The small molecule below binds the protein below.
Small molecule (SMILES): COc1cc2c(cc1-c1c(C)noc1C)ncc1[nH]c(=O)n([C@H](C)c3ccccn3)c12

Sequence of chain 2.A:
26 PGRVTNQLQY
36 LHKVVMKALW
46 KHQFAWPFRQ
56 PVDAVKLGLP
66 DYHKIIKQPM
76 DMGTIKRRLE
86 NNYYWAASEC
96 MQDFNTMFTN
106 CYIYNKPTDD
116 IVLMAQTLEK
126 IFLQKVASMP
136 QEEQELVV

Binding-site contacts:
Ligand atom N5 contacts residue VAL57 of chain 2.A at 3.9 Å.
Ligand atom C10 contacts residue PRO52 of chain 2.A at 3.8 Å (hydrophobic).
Ligand atom O3 contacts residue VAL57 of chain 2.A at 4.0 Å.
Ligand atom C4 contacts residue LEU62 of chain 2.A at 3.8 Å (hydrophobic).
Ligand atom C10 contacts residue MET119 of chain 2.A at 4.0 Å (hydrophobic).
Ligand atom O1 contacts residue ILE116 of chain 2.A at 3.4 Å.
Ligand atom C19 contacts residue VAL57 of chain 2.A at 3.8 Å (hydrophobic).
Ligand atom C7 contacts residue LEU62 of chain 2.A at 4.0 Å (hydrophobic).
Ligand atom C5 contacts residue LEU62 of chain 2.A at 3.8 Å (hydrophobic).
Ligand atom C21 contacts residue ILE116 of chain 2.A at 3.8 Å (hydrophobic).
Ligand atom C21 contacts residue PHE53 of chain 2.A at 3.5 Å (hydrophobic).
Ligand atom C20 contacts residue VAL57 of chain 2.A at 3.7 Å (hydrophobic).
Ligand atom C22 contacts residue ASN110 of chain 2.A at 3.7 Å.
Ligand atom N3 contacts residue TRP51 of chain 2.A at 3.4 Å.
Ligand atom C23 contacts residue ASN110 of chain 2.A at 3.6 Å.
Ligand atom C14 contacts residue LEU62 of chain 2.A at 3.9 Å (hydrophobic).
Ligand atom C11 contacts residue MET119 of chain 2.A at 3.8 Å (hydrophobic).
Ligand atom C9 contacts residue TRP51 of chain 2.A at 3.6 Å (hydrophobic).
Ligand atom N4 contacts residue LEU62 of chain 2.A at 3.8 Å.
Ligand atom C16 contacts residue PRO52 of chain 2.A at 3.8 Å (hydrophobic).
Ligand atom C23 contacts residue LEU64 of chain 2.A at 3.2 Å (hydrophobic).
Ligand atom O2 contacts residue TRP51 of chain 2.A at 3.8 Å.
Ligand atom C10 contacts residue ILE116 of chain 2.A at 3.9 Å (hydrophobic).
Ligand atom C16 contacts residue LEU62 of chain 2.A at 3.6 Å (hydrophobic).
Ligand atom C2 contacts residue ILE116 of chain 2.A at 3.8 Å (hydrophobic).
Ligand atom C1 contacts residue ILE116 of chain 2.A at 3.8 Å (hydrophobic).
Ligand atom N1 contacts residue LEU62 of chain 2.A at 4.0 Å.
Ligand atom C17 contacts residue LEU62 of chain 2.A at 4.0 Å (hydrophobic).
Ligand atom C11 contacts residue ILE116 of chain 2.A at 3.9 Å (hydrophobic).
Ligand atom C17 contacts residue PRO52 of chain 2.A at 3.8 Å (hydrophobic).
Ligand atom C20 contacts residue ILE116 of chain 2.A at 3.8 Å (hydrophobic).
Ligand atom C21 contacts residue PRO52 of chain 2.A at 3.8 Å (hydrophobic).
Ligand atom C22 contacts residue VAL57 of chain 2.A at 3.9 Å (hydrophobic).
Ligand atom N5 contacts residue CYS106 of chain 2.A at 3.8 Å.
Ligand atom C13 contacts residue TRP51 of chain 2.A at 3.6 Å (hydrophobic).
Ligand atom C14 contacts residue TRP51 of chain 2.A at 3.9 Å (hydrophobic).
Ligand atom C19 contacts residue ILE116 of chain 2.A at 3.9 Å (hydrophobic).
Ligand atom N4 contacts residue PRO52 of chain 2.A at 3.4 Å (h-bond).
Ligand atom O3 contacts residue ASN110 of chain 2.A at 3.2 Å (h-bond).
Ligand atom C18 contacts residue ILE116 of chain 2.A at 4.0 Å (hydrophobic).